Binding-site contacts:
Ligand atom O24 contacts residue 3TH1 of chain 2.C at 3.4 Å (h-bond).
Ligand atom C9 contacts residue LYS180 of chain 1.A at 3.8 Å.
Ligand atom S10 contacts residue TRP178 of chain 1.A at 3.0 Å (h-bond).
Ligand atom N7 contacts residue LYS180 of chain 1.A at 3.6 Å.
Ligand atom C19 contacts residue PRO177 of chain 2.A at 3.7 Å (hydrophobic).
Ligand atom C5 contacts residue VAL29 of chain 2.A at 3.8 Å (hydrophobic).
Ligand atom C9 contacts residue ARG49 of chain 1.A at 3.5 Å.
Ligand atom C5 contacts residue ARG49 of chain 1.A at 3.3 Å.
Ligand atom C16 contacts residue HIS46 of chain 2.A at 3.8 Å.
Ligand atom O12 contacts residue GLU179 of chain 1.A at 3.6 Å (salt-bridge).
Ligand atom C11 contacts residue LYS180 of chain 1.A at 3.6 Å.
Ligand atom C9 contacts residue GLU179 of chain 1.A at 3.4 Å.
Ligand atom C11 contacts residue THR27 of chain 2.A at 3.7 Å.
Ligand atom N7 contacts residue GLU179 of chain 1.A at 2.7 Å (salt-bridge).
Ligand atom C14 contacts residue THR27 of chain 2.A at 3.7 Å.
Ligand atom C3 contacts residue VAL29 of chain 2.A at 3.4 Å (hydrophobic).
Ligand atom S10 contacts residue GLU179 of chain 1.A at 3.8 Å.
Ligand atom C6 contacts residue THR27 of chain 2.A at 3.8 Å.
Ligand atom N22 contacts residue HIS46 of chain 2.A at 3.5 Å (h-bond).
Ligand atom N13 contacts residue THR27 of chain 2.A at 2.8 Å (h-bond).
Ligand atom C2 contacts residue ARG49 of chain 1.A at 3.4 Å.
Ligand atom C18 contacts residue TYR174 of chain 2.A at 3.4 Å (hydrophobic).
Ligand atom C5 contacts residue PHE26 of chain 2.A at 3.6 Å (hydrophobic).
Ligand atom C6 contacts residue LYS180 of chain 1.A at 3.5 Å.
Ligand atom C5 contacts residue THR27 of chain 2.A at 3.4 Å.
Ligand atom C15 contacts residue LYS180 of chain 1.A at 3.7 Å.
Ligand atom C6 contacts residue ARG49 of chain 1.A at 3.3 Å.
Ligand atom C3 contacts residue ARG49 of chain 1.A at 3.4 Å.
Ligand atom C21 contacts residue HIS46 of chain 2.A at 3.3 Å.
Ligand atom C18 contacts residue PHE42 of chain 2.A at 3.2 Å (hydrophobic).
Ligand atom C20 contacts residue HIS46 of chain 2.A at 3.5 Å.
Ligand atom S10 contacts residue ARG49 of chain 1.A at 3.6 Å.
Ligand atom C15 contacts residue THR27 of chain 2.A at 3.6 Å.
Ligand atom C4 contacts residue ARG49 of chain 1.A at 3.4 Å.
Ligand atom CL contacts residue PRO218 of chain 1.A at 3.8 Å.
Ligand atom CL contacts residue TRP56 of chain 1.A at 3.5 Å.
Ligand atom C2 contacts residue TRP56 of chain 1.A at 3.8 Å (hydrophobic).
Ligand atom C4 contacts residue VAL29 of chain 2.A at 3.6 Å (hydrophobic).
Ligand atom N7 contacts residue ARG49 of chain 1.A at 3.3 Å (salt-bridge).
Ligand atom CL contacts residue ARG49 of chain 1.A at 3.5 Å.

Sequence of chain 2.A:
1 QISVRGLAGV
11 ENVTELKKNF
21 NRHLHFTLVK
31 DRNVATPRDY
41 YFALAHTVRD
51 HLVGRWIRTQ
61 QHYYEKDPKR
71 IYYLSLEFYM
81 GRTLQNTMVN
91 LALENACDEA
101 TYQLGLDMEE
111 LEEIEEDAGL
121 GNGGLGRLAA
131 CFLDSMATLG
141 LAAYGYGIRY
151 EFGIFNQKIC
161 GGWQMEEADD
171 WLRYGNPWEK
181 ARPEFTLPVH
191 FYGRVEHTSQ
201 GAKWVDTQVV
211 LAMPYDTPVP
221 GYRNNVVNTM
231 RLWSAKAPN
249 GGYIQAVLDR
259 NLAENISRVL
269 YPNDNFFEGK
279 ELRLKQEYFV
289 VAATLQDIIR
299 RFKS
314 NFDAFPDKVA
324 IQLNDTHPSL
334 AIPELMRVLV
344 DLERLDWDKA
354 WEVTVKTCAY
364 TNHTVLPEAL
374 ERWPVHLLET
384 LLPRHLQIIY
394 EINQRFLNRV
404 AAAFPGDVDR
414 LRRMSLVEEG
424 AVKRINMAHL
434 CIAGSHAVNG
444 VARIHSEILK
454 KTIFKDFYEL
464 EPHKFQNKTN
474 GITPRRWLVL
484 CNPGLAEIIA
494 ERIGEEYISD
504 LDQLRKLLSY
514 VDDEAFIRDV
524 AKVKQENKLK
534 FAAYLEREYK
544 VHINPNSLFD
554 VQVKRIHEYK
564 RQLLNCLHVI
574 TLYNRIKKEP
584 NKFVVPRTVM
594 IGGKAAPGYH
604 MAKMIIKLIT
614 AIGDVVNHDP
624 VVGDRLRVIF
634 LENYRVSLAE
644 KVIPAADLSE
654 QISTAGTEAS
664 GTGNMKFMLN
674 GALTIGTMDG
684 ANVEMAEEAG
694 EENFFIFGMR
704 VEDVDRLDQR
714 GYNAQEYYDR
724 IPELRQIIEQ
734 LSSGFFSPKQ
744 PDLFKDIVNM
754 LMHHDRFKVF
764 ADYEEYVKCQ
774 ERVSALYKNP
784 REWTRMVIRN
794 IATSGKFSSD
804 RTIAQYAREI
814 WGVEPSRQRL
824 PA

Sequence of chain 1.A:
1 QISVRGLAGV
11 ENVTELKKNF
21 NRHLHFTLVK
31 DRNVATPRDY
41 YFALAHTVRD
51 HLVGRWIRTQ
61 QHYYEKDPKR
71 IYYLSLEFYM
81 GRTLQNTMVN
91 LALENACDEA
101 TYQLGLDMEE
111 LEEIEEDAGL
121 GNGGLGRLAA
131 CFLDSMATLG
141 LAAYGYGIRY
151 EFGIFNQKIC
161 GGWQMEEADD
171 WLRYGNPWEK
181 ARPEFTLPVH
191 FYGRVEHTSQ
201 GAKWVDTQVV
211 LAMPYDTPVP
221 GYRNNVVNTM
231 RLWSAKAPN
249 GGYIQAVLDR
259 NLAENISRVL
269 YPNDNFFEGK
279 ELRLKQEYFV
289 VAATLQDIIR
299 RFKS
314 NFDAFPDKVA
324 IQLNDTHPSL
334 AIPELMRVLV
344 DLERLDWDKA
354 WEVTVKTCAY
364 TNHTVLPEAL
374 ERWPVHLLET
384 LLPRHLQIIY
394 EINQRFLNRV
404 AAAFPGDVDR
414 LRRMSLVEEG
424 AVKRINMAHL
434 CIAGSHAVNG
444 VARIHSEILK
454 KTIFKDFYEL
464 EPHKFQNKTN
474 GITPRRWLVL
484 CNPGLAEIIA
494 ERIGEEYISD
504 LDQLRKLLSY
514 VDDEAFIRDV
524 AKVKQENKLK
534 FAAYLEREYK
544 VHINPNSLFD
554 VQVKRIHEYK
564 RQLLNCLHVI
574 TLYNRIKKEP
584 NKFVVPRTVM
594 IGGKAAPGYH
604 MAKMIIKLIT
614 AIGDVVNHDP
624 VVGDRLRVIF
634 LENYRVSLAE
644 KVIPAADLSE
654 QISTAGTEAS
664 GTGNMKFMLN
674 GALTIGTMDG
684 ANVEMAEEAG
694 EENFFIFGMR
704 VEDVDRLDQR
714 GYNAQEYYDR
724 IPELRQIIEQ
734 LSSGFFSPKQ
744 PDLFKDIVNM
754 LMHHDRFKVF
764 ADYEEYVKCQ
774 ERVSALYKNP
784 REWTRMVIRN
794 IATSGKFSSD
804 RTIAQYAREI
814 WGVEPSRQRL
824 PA

The small molecule below binds the protein below.
Small molecule (SMILES): O=C(N[C@@H]1Cc2ccccc2NC1=O)c1cc2cc(Cl)sc2[nH]1